Sequence of chain 1.A:
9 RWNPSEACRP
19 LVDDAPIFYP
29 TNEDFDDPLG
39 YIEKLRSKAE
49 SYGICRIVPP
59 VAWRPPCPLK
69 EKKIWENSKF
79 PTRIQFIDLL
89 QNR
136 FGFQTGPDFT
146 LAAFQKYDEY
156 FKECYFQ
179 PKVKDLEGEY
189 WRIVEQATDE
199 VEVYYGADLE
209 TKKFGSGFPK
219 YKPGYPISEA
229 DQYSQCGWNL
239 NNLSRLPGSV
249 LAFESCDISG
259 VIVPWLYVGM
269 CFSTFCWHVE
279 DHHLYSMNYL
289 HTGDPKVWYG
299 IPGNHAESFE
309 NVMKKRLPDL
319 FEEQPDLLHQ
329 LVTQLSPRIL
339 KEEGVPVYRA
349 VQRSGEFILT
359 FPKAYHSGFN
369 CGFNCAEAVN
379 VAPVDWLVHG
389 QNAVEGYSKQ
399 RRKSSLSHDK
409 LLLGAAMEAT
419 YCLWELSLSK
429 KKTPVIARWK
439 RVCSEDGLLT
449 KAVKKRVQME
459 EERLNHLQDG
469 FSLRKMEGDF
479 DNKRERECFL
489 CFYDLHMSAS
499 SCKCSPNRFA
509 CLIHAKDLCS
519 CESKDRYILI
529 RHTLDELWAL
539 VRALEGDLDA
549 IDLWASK

This protein binds this small molecule.
Small molecule (SMILES): C[C@H](N)C(=O)N[C@@H](CCCN=C(N)N)C(=O)N[C@H](C(=O)N[C@@H](CCCC[N+](C)(C)C)C(=O)N[C@@H](CCC(N)=O)C(=O)N[C@H](C(=O)N[C@@H](C)C=O)[C@@H](C)O)[C@@H](C)O

Binding-site contacts:
Ligand atom CA contacts residue ASP279 of chain 1.A at 3.1 Å.
Ligand atom NE2 contacts residue ASP279 of chain 1.A at 2.8 Å (salt-bridge).
Ligand atom CZ contacts residue GLU483 of chain 1.A at 3.5 Å.
Ligand atom N contacts residue ASP279 of chain 1.A at 3.1 Å (salt-bridge).
Ligand atom NE2 contacts residue VAL277 of chain 1.A at 3.7 Å.
Ligand atom CM1 contacts residue TRP263 of chain 1.A at 3.8 Å (hydrophobic).
Ligand atom N contacts residue SER257 of chain 1.A at 3.4 Å (h-bond).
Ligand atom CM3 contacts residue SER284 of chain 1.A at 3.6 Å.
Ligand atom CM3 contacts residue GLU278 of chain 1.A at 3.3 Å.
Ligand atom CD contacts residue ASP279 of chain 1.A at 3.4 Å.
Ligand atom NZ contacts residue GLU278 of chain 1.A at 3.7 Å.
Ligand atom CB contacts residue LEU329 of chain 1.A at 3.2 Å (hydrophobic).
Ligand atom CM2 contacts residue OGA1 of chain 1.F at 3.4 Å.
Ligand atom CE contacts residue ASN378 of chain 1.A at 3.5 Å.
Ligand atom CG contacts residue ASP279 of chain 1.A at 3.6 Å.
Ligand atom CM2 contacts residue TYR265 of chain 1.A at 3.1 Å (hydrophobic).
Ligand atom NH1 contacts residue SER405 of chain 1.A at 3.7 Å.
Ligand atom NH2 contacts residue GLU252 of chain 1.A at 3.6 Å.
Ligand atom CE contacts residue GLU278 of chain 1.A at 3.4 Å.
Ligand atom O contacts residue TRP263 of chain 1.A at 3.6 Å.
Ligand atom CB contacts residue TRP263 of chain 1.A at 3.2 Å (hydrophobic).
Ligand atom O contacts residue SER403 of chain 1.A at 3.2 Å (h-bond).
Ligand atom CM1 contacts residue ALA376 of chain 1.A at 3.7 Å (hydrophobic).
Ligand atom C contacts residue GLN328 of chain 1.A at 2.9 Å.
Ligand atom CD contacts residue TRP263 of chain 1.A at 3.6 Å (hydrophobic).
Ligand atom OE1 contacts residue ASP279 of chain 1.A at 3.8 Å.
Ligand atom OE1 contacts residue HIS276 of chain 1.A at 3.6 Å.
Ligand atom CG2 contacts residue ASP206 of chain 1.A at 2.9 Å.
Ligand atom CM3 contacts residue VAL377 of chain 1.A at 3.8 Å (hydrophobic).
Ligand atom C contacts residue ASP279 of chain 1.A at 3.5 Å.
Ligand atom CM1 contacts residue GLY258 of chain 1.A at 3.3 Å.
Ligand atom CB contacts residue GLN328 of chain 1.A at 3.6 Å.
Ligand atom NE contacts residue SER403 of chain 1.A at 3.8 Å.
Ligand atom CG contacts residue LEU329 of chain 1.A at 3.5 Å (hydrophobic).
Ligand atom CM3 contacts residue ASN378 of chain 1.A at 3.7 Å.
Ligand atom NH1 contacts residue GLU483 of chain 1.A at 2.7 Å (salt-bridge).
Ligand atom CA contacts residue LEU329 of chain 1.A at 3.4 Å (hydrophobic).
Ligand atom CA contacts residue ASP206 of chain 1.A at 3.7 Å.
Ligand atom OE1 contacts residue VAL277 of chain 1.A at 3.7 Å.
Ligand atom CA contacts residue GLN328 of chain 1.A at 3.1 Å.